This protein binds this small molecule.
Small molecule (SMILES): Cn1cc(C#CCn2cnc3c(c(-c4ccc(O)c(C#N)c4)cn3CC(=O)Nc3ccncc3Cl)c2=O)cn1

Sequence of chain 2.A:
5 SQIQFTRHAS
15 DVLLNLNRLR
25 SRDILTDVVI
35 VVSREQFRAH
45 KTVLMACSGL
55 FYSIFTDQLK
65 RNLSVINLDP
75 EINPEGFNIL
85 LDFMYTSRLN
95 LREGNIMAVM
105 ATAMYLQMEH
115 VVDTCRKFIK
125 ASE

Sequence of chain 1.A:
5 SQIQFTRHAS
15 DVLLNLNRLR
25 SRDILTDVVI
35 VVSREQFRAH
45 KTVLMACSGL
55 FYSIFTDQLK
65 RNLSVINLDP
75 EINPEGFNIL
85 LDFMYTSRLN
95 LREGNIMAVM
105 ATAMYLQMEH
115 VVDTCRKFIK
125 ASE

Binding-site contacts:
Ligand atom N38 contacts residue GLY53 of chain 1.A at 3.2 Å.
Ligand atom C13 contacts residue ALA50 of chain 1.A at 3.2 Å (hydrophobic).
Ligand atom C18 contacts residue HIS12 of chain 2.A at 3.3 Å.
Ligand atom N12 contacts residue SER52 of chain 1.A at 3.6 Å.
Ligand atom C17 contacts residue HIS12 of chain 2.A at 3.6 Å.
Ligand atom C14 contacts residue CYS51 of chain 1.A at 3.5 Å (hydrophobic).
Ligand atom C13 contacts residue SER52 of chain 1.A at 3.3 Å.
Ligand atom C24 contacts residue GLY53 of chain 1.A at 3.5 Å.
Ligand atom C21 contacts residue HIS114 of chain 1.A at 3.6 Å.
Ligand atom C23 contacts residue CYS51 of chain 1.A at 3.3 Å (hydrophobic).
Ligand atom N07 contacts residue ARG22 of chain 2.A at 3.5 Å.
Ligand atom N03 contacts residue MET49 of chain 1.A at 2.9 Å (h-bond).
Ligand atom C29 contacts residue GLN111 of chain 1.A at 3.5 Å.
Ligand atom C31 contacts residue GLN111 of chain 1.A at 3.5 Å.
Ligand atom C30 contacts residue GLN111 of chain 1.A at 3.4 Å.
Ligand atom O19 contacts residue HIS12 of chain 2.A at 2.5 Å (h-bond).
Ligand atom CL10 contacts residue MET49 of chain 1.A at 3.2 Å.
Ligand atom C15 contacts residue CYS51 of chain 1.A at 3.3 Å (hydrophobic).
Ligand atom N22 contacts residue HIS114 of chain 1.A at 3.2 Å (h-bond).
Ligand atom C11 contacts residue SER52 of chain 1.A at 3.5 Å.
Ligand atom N27 contacts residue GLN111 of chain 1.A at 3.3 Å (h-bond).
Ligand atom C08 contacts residue ARG22 of chain 2.A at 3.6 Å.
Ligand atom C13 contacts residue CYS51 of chain 1.A at 3.2 Å (hydrophobic).
Ligand atom C16 contacts residue ALA50 of chain 1.A at 3.3 Å (hydrophobic).
Ligand atom C36 contacts residue GLU113 of chain 1.A at 3.5 Å.
Ligand atom CL10 contacts residue LEU23 of chain 2.A at 3.6 Å.
Ligand atom N22 contacts residue VAL115 of chain 1.A at 2.9 Å (h-bond).
Ligand atom C09 contacts residue TYR56 of chain 1.A at 3.4 Å (hydrophobic).
Ligand atom N22 contacts residue MET112 of chain 1.A at 3.5 Å.
Ligand atom N35 contacts residue MET108 of chain 1.A at 3.6 Å.
Ligand atom C26 contacts residue GLN111 of chain 1.A at 3.2 Å.
Ligand atom N03 contacts residue TYR56 of chain 1.A at 3.4 Å.
Ligand atom O19 contacts residue PHE87 of chain 1.A at 3.6 Å.
Ligand atom C34 contacts residue MET108 of chain 1.A at 3.6 Å (hydrophobic).
Ligand atom C04 contacts residue TYR56 of chain 1.A at 3.4 Å (hydrophobic).
Ligand atom C02 contacts residue MET49 of chain 1.A at 3.5 Å (hydrophobic).
Ligand atom O39 contacts residue GLU113 of chain 1.A at 2.9 Å (salt-bridge).
Ligand atom C11 contacts residue MET49 of chain 1.A at 3.0 Å (hydrophobic).
Ligand atom C25 contacts residue GLN111 of chain 1.A at 3.6 Å.
Ligand atom C08 contacts residue TYR56 of chain 1.A at 3.6 Å (hydrophobic).